Binding-site contacts:
Ligand atom O9 contacts residue ILE50 of chain 1.D at 3.5 Å.
Ligand atom C6 contacts residue GLY48 of chain 1.C at 2.9 Å.
Ligand atom C3 contacts residue ASP30 of chain 1.C at 3.5 Å.
Ligand atom C35 contacts residue THR82 of chain 1.C at 3.6 Å.
Ligand atom C42 contacts residue ASP29 of chain 1.D at 3.4 Å.
Ligand atom O10 contacts residue ILE50 of chain 1.D at 3.2 Å.
Ligand atom C40 contacts residue ILE47 of chain 1.C at 3.5 Å (hydrophobic).
Ligand atom O39 contacts residue ILE47 of chain 1.C at 3.2 Å.
Ligand atom O39 contacts residue ASP30 of chain 1.C at 2.8 Å (salt-bridge).
Ligand atom C4 contacts residue ALA28 of chain 1.C at 3.5 Å (hydrophobic).
Ligand atom C15 contacts residue GLY27 of chain 1.C at 3.4 Å.
Ligand atom O41 contacts residue ASP29 of chain 1.D at 3.5 Å (salt-bridge).
Ligand atom O26 contacts residue ASP29 of chain 1.D at 3.3 Å (salt-bridge).
Ligand atom C30 contacts residue GLY48 of chain 1.D at 3.0 Å.
Ligand atom O18 contacts residue ASP25 of chain 1.C at 2.4 Å (salt-bridge).
Ligand atom C36 contacts residue PRO81 of chain 1.C at 3.3 Å (hydrophobic).
Ligand atom C35 contacts residue PRO81 of chain 1.C at 3.6 Å (hydrophobic).
Ligand atom O26 contacts residue ASP30 of chain 1.D at 3.3 Å (salt-bridge).
Ligand atom C40 contacts residue ASP30 of chain 1.C at 3.0 Å.
Ligand atom C33 contacts residue GLY27 of chain 1.D at 3.5 Å.
Ligand atom C17 contacts residue ASP25 of chain 1.D at 3.3 Å.
Ligand atom O18 contacts residue ASP25 of chain 1.D at 3.1 Å (salt-bridge).
Ligand atom C36 contacts residue GLY49 of chain 1.D at 3.6 Å.
Ligand atom C16 contacts residue GLY27 of chain 1.C at 3.5 Å.
Ligand atom O10 contacts residue GLY49 of chain 1.C at 3.0 Å.
Ligand atom C4 contacts residue ILE84 of chain 1.C at 3.5 Å (hydrophobic).
Ligand atom O10 contacts residue GLY48 of chain 1.C at 3.6 Å (h-bond).
Ligand atom C15 contacts residue LEU23 of chain 1.D at 3.6 Å (hydrophobic).
Ligand atom C40 contacts residue ASP29 of chain 1.C at 3.5 Å.
Ligand atom C32 contacts residue ASP25 of chain 1.C at 3.1 Å.
Ligand atom C27 contacts residue ASP29 of chain 1.D at 3.5 Å.
Ligand atom C42 contacts residue ARG8 of chain 1.C at 3.6 Å.
Ligand atom C43 contacts residue GLY48 of chain 1.D at 3.1 Å.
Ligand atom C34 contacts residue THR82 of chain 1.C at 3.6 Å.
Ligand atom O28 contacts residue ASP29 of chain 1.D at 2.9 Å (salt-bridge).
Ligand atom C7 contacts residue GLY48 of chain 1.C at 3.3 Å.
Ligand atom C17 contacts residue ASP25 of chain 1.C at 3.4 Å.
Ligand atom O9 contacts residue ILE84 of chain 1.C at 3.3 Å.
Ligand atom C2 contacts residue ILE47 of chain 1.C at 3.6 Å (hydrophobic).
Ligand atom N20 contacts residue GLY27 of chain 1.D at 3.6 Å (h-bond).

This small molecule binds to this protein.
Small molecule (SMILES): COc1ccc(S(=O)(=O)N(CC(C)C)C[C@@H](O)[C@H](Cc2ccccc2)NC(=O)O[C@H]2CO[C@H]3O[C@@H]4OCC[C@@H]4[C@H]32)cc1

Sequence of chain 1.C:
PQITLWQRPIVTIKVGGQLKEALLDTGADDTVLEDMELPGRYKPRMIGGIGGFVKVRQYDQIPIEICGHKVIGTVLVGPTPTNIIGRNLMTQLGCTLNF

Sequence of chain 1.D:
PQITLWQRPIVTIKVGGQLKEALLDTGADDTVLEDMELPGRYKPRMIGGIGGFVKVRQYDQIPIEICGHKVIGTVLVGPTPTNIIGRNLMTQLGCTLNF